Binding-site contacts:
Ligand atom N contacts residue PHE250 of chain 1.A at 3.8 Å.
Ligand atom CA contacts residue PHE92 of chain 1.A at 3.6 Å (hydrophobic).
Ligand atom CA contacts residue PRO124 of chain 1.A at 3.7 Å (hydrophobic).
Ligand atom O contacts residue SER180 of chain 1.A at 3.5 Å (h-bond).
Ligand atom N contacts residue PHE92 of chain 1.A at 4.1 Å.
Ligand atom CA contacts residue THR126 of chain 1.A at 3.9 Å.
Ligand atom CA contacts residue TRP223 of chain 1.A at 3.8 Å (hydrophobic).
Ligand atom C contacts residue PHE92 of chain 1.A at 3.4 Å (hydrophobic).
Ligand atom C contacts residue PRO124 of chain 1.A at 4.2 Å (hydrophobic).
Ligand atom C contacts residue THR126 of chain 1.A at 3.9 Å.
Ligand atom OXT contacts residue ARG131 of chain 1.A at 3.0 Å (salt-bridge).
Ligand atom CA contacts residue SER180 of chain 1.A at 3.6 Å.
Ligand atom N contacts residue PRO124 of chain 1.A at 2.9 Å (h-bond).
Ligand atom N contacts residue ASP224 of chain 1.A at 2.7 Å (salt-bridge).
Ligand atom O contacts residue PRO124 of chain 1.A at 3.9 Å.
Ligand atom C contacts residue ARG131 of chain 1.A at 3.6 Å.
Ligand atom N contacts residue LEU125 of chain 1.A at 4.5 Å.
Ligand atom O contacts residue ARG131 of chain 1.A at 2.7 Å (salt-bridge).
Ligand atom OXT contacts residue SER180 of chain 1.A at 2.8 Å (h-bond).
Ligand atom CA contacts residue ASP224 of chain 1.A at 3.4 Å.
Ligand atom N contacts residue SER180 of chain 1.A at 3.9 Å.
Ligand atom O contacts residue THR126 of chain 1.A at 2.9 Å (h-bond).
Ligand atom N contacts residue THR126 of chain 1.A at 3.0 Å (h-bond).
Ligand atom OXT contacts residue SER179 of chain 1.A at 3.5 Å.
Ligand atom O contacts residue PHE92 of chain 1.A at 3.6 Å.
Ligand atom O contacts residue LEU125 of chain 1.A at 3.8 Å.
Ligand atom OXT contacts residue PHE92 of chain 1.A at 3.2 Å.
Ligand atom C contacts residue SER180 of chain 1.A at 3.1 Å.

The protein below binds the small molecule below.
Small molecule (SMILES): NCC(=O)O

Sequence of chain 1.A:
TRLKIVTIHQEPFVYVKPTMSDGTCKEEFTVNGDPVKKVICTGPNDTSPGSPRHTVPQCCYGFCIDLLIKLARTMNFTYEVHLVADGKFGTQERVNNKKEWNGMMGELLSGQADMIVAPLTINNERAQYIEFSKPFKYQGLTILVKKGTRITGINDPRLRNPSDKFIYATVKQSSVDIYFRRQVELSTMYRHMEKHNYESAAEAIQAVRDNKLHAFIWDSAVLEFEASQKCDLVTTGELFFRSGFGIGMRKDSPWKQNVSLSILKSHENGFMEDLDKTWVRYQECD